A protein and the small-molecule ligand that binds it are described below.
Small molecule (SMILES): COCC(CCO[C@H]1CC[C@@]2(C)C(=CC[C@H]3[C@@H]4C[C@@H]5O[C@]6(CC[C@@H](C)CO6)[C@@H](C)[C@@H]5[C@@]4(C)CC[C@@H]32)C1)COC

Binding-site contacts:
Ligand atom C26 contacts residue SER1038 of chain 1.A at 4.1 Å.
Ligand atom C75 contacts residue MET886 of chain 1.C at 3.2 Å (hydrophobic).
Ligand atom C13 contacts residue SER1038 of chain 1.A at 4.4 Å.
Ligand atom C14 contacts residue TRP1039 of chain 1.A at 4.1 Å (hydrophobic).
Ligand atom O80 contacts residue ASN889 of chain 1.C at 4.1 Å.
Ligand atom C15 contacts residue SER1038 of chain 1.A at 3.8 Å.
Ligand atom C09 contacts residue TYR890 of chain 1.C at 4.1 Å (hydrophobic).
Ligand atom C79 contacts residue TYR982 of chain 1.C at 3.9 Å (hydrophobic).
Ligand atom C08 contacts residue TYR890 of chain 1.C at 4.2 Å (hydrophobic).
Ligand atom C05 contacts residue LEU893 of chain 1.C at 4.4 Å (hydrophobic).
Ligand atom O25 contacts residue SER1038 of chain 1.A at 4.4 Å.
Ligand atom C16 contacts residue PRO1037 of chain 1.A at 4.4 Å (hydrophobic).
Ligand atom C79 contacts residue MET886 of chain 1.C at 4.4 Å (hydrophobic).
Ligand atom C24 contacts residue SER1038 of chain 1.A at 4.5 Å.
Ligand atom C14 contacts residue PRO1037 of chain 1.A at 4.3 Å (hydrophobic).
Ligand atom C17 contacts residue PRO1037 of chain 1.A at 4.3 Å (hydrophobic).
Ligand atom C14 contacts residue SER1038 of chain 1.A at 3.2 Å.
Ligand atom C81 contacts residue ASN889 of chain 1.C at 4.5 Å.
Ligand atom C21 contacts residue PRO1037 of chain 1.A at 3.7 Å (hydrophobic).
Ligand atom C10 contacts residue TYR890 of chain 1.C at 3.6 Å (hydrophobic).
Ligand atom C78 contacts residue MET886 of chain 1.C at 4.4 Å (hydrophobic).
Ligand atom C79 contacts residue ASN889 of chain 1.C at 3.3 Å.
Ligand atom C81 contacts residue TYR982 of chain 1.C at 3.6 Å (hydrophobic).
Ligand atom C24 contacts residue TRP1039 of chain 1.A at 4.1 Å (hydrophobic).
Ligand atom C19 contacts residue TYR890 of chain 1.C at 4.1 Å (hydrophobic).
Ligand atom C04 contacts residue LEU893 of chain 1.C at 4.3 Å (hydrophobic).
Ligand atom C16 contacts residue SER1038 of chain 1.A at 4.3 Å.
Ligand atom C16 contacts residue TRP1039 of chain 1.A at 4.0 Å (hydrophobic).
Ligand atom C24 contacts residue PRO1037 of chain 1.A at 4.4 Å (hydrophobic).
Ligand atom C12 contacts residue TRP1039 of chain 1.A at 3.6 Å (hydrophobic).
Ligand atom C78 contacts residue ASN889 of chain 1.C at 4.5 Å.
Ligand atom C78 contacts residue TYR982 of chain 1.C at 4.4 Å (hydrophobic).

Sequence of chain 1.A:
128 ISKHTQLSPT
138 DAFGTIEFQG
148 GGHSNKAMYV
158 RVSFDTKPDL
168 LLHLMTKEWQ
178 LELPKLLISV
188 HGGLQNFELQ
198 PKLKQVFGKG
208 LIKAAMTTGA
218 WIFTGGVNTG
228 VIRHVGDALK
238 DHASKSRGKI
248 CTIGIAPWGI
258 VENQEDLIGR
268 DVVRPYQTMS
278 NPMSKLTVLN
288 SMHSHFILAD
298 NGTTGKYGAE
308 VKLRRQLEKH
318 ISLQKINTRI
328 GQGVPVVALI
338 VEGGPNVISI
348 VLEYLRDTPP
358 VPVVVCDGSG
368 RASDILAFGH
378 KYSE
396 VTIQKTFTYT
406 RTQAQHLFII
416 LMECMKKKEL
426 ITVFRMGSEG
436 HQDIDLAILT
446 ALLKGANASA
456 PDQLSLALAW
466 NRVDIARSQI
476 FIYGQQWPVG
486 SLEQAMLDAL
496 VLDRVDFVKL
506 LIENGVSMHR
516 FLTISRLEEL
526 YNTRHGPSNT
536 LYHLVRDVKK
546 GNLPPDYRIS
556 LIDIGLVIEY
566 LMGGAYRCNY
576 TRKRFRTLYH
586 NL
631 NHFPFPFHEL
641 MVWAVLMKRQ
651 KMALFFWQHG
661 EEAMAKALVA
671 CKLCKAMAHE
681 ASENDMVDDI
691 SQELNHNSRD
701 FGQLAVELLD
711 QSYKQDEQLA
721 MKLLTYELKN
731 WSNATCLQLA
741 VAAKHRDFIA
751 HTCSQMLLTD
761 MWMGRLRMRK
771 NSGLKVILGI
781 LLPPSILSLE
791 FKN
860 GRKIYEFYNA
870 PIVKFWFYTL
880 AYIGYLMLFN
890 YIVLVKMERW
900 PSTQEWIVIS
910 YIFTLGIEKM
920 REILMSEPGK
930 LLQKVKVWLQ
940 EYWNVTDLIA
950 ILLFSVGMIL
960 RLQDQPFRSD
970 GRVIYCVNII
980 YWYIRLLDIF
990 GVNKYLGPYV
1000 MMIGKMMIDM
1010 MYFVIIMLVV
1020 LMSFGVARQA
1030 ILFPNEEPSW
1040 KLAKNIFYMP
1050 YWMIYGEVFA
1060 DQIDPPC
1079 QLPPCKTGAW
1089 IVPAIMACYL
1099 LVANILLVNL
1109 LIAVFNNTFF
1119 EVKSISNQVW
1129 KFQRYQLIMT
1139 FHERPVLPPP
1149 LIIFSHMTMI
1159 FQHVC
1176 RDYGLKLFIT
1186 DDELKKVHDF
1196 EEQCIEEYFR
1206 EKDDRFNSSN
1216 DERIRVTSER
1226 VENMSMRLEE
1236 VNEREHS

Sequence of chain 1.C:
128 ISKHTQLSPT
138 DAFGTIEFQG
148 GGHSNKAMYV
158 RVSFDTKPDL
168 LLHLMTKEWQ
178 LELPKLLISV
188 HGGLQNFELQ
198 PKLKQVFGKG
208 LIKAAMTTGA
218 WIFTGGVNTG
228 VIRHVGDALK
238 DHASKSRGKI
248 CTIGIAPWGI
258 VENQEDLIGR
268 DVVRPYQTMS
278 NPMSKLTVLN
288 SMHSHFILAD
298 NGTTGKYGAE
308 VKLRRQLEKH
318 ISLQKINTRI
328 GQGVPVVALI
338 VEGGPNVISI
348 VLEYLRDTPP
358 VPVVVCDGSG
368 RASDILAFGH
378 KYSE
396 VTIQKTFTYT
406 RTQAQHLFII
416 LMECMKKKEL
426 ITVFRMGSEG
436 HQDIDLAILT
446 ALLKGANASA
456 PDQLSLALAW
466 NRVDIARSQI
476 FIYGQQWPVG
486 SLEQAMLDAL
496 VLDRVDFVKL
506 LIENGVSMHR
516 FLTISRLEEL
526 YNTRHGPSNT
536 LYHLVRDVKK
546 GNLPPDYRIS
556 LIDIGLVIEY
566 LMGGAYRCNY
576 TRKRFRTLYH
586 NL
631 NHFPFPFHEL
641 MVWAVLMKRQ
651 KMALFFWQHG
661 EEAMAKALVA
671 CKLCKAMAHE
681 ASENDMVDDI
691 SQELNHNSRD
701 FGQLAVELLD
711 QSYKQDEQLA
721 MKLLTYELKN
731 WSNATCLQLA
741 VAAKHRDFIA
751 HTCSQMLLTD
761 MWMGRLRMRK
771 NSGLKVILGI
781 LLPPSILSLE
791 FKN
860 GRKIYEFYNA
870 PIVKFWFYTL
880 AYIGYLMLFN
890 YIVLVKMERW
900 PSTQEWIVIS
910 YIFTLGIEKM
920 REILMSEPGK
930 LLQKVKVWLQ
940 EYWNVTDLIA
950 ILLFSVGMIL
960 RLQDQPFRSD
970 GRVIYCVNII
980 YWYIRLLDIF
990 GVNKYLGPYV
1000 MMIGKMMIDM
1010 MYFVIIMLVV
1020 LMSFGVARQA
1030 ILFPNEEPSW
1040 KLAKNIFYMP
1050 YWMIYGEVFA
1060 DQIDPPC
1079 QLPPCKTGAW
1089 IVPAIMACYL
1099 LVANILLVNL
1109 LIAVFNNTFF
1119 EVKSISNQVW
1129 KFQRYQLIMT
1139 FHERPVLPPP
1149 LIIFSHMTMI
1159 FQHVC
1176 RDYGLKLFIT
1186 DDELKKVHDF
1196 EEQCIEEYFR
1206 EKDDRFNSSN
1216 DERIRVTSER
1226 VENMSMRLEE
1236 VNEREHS